Sequence of chain 1.B:
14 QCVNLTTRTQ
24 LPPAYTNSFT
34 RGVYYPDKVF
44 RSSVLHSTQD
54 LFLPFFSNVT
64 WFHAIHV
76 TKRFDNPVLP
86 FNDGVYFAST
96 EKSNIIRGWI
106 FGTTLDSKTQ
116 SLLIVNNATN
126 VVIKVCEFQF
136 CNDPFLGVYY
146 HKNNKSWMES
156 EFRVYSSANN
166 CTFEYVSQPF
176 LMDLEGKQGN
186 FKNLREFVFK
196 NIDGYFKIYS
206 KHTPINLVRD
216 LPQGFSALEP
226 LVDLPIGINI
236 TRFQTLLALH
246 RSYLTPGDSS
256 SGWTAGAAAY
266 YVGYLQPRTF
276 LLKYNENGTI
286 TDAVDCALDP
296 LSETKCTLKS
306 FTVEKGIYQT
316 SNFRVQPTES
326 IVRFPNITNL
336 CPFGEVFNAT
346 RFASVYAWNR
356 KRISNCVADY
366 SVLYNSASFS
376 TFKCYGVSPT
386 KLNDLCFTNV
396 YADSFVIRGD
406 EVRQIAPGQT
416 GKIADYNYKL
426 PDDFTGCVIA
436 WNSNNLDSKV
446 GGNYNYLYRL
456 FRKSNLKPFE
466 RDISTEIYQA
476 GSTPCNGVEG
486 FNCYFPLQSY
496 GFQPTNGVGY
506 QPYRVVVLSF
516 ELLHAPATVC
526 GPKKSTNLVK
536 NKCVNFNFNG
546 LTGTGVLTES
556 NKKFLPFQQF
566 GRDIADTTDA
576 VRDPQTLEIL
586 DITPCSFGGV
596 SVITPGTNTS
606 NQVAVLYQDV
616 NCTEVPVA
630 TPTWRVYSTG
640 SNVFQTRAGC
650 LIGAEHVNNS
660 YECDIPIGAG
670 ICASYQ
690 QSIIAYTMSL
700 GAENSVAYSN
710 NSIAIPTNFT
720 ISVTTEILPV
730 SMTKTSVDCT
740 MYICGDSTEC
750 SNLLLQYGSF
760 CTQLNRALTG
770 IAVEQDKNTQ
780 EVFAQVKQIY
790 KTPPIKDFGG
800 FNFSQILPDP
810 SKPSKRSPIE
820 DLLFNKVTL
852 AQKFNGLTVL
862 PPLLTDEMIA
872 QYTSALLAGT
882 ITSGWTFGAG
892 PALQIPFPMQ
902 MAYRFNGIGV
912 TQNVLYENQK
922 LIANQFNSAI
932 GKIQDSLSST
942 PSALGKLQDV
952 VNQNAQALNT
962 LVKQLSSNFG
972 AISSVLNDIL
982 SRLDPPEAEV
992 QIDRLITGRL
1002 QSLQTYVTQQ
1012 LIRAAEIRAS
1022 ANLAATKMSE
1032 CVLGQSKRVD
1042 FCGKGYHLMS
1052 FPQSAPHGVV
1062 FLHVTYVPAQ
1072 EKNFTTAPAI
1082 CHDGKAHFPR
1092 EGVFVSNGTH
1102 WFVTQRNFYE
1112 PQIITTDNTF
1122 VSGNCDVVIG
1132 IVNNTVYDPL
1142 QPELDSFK

Binding-site contacts:
Ligand atom O7 contacts residue ASN801 of chain 1.B at 3.8 Å.
Ligand atom N2 contacts residue ASN801 of chain 1.B at 2.9 Å (h-bond).
Ligand atom O6 contacts residue SER803 of chain 1.B at 2.7 Å (h-bond).
Ligand atom C3 contacts residue ASN801 of chain 1.B at 3.8 Å.
Ligand atom C6 contacts residue GLN804 of chain 1.B at 3.8 Å.
Ligand atom C7 contacts residue ASN801 of chain 1.B at 3.6 Å.
Ligand atom C6 contacts residue SER803 of chain 1.B at 3.7 Å.
Ligand atom C1 contacts residue ASN801 of chain 1.B at 1.4 Å.
Ligand atom O6 contacts residue GLN804 of chain 1.B at 2.9 Å (h-bond).
Ligand atom C5 contacts residue SER803 of chain 1.B at 3.7 Å.
Ligand atom C5 contacts residue ASN801 of chain 1.B at 3.6 Å.
Ligand atom C1 contacts residue SER803 of chain 1.B at 4.0 Å.
Ligand atom C4 contacts residue ASN801 of chain 1.B at 4.2 Å.
Ligand atom O5 contacts residue SER803 of chain 1.B at 3.8 Å.
Ligand atom O5 contacts residue ASN801 of chain 1.B at 2.4 Å (h-bond).
Ligand atom C2 contacts residue ASN801 of chain 1.B at 2.5 Å.

A protein and the small-molecule ligand that binds it are described below.
Small molecule (SMILES): CC(=O)N[C@H]1[C@H](O[C@H]2[C@H](O)[C@@H](NC(C)=O)CO[C@@H]2CO)O[C@H](CO)[C@@H](O)[C@@H]1O